Binding-site contacts:
Ligand atom C3'A contacts residue 2KH1 of chain 1.P at 3.8 Å.
Ligand atom O4'A contacts residue ILE144 of chain 1.C at 3.6 Å.
Ligand atom C4B contacts residue ILE137 of chain 1.C at 3.6 Å (hydrophobic).
Ligand atom C4'B contacts residue SER202 of chain 1.C at 3.8 Å.
Ligand atom C4A contacts residue 2KH1 of chain 1.P at 3.4 Å.
Ligand atom C2A contacts residue VAL142 of chain 1.C at 3.8 Å (hydrophobic).
Ligand atom C6B contacts residue ALA140 of chain 1.C at 3.8 Å (hydrophobic).
Ligand atom C2'A contacts residue 2KH1 of chain 1.P at 3.7 Å.
Ligand atom C1'B contacts residue SER202 of chain 1.C at 3.6 Å.
Ligand atom O3'A contacts residue 2KH1 of chain 1.P at 3.3 Å (h-bond).
Ligand atom O3'B contacts residue SER202 of chain 1.C at 3.6 Å.
Ligand atom O3'A contacts residue ASP96 of chain 1.C at 3.1 Å (salt-bridge).
Ligand atom C5'A contacts residue ILE144 of chain 1.C at 3.9 Å (hydrophobic).
Ligand atom O2'A contacts residue PHE83 of chain 1.C at 3.9 Å.
Ligand atom C2A contacts residue 2KH1 of chain 1.P at 3.5 Å.
Ligand atom O3'A contacts residue ASP157 of chain 1.C at 3.7 Å.
Ligand atom O2B contacts residue ILE137 of chain 1.C at 3.8 Å.
Ligand atom C2A contacts residue ASN162 of chain 1.C at 3.5 Å.
Ligand atom O4B contacts residue THR139 of chain 1.C at 3.3 Å (h-bond).
Ligand atom O4'B contacts residue SER202 of chain 1.C at 3.5 Å.
Ligand atom C4'A contacts residue ILE144 of chain 1.C at 3.7 Å (hydrophobic).
Ligand atom C5B contacts residue THR139 of chain 1.C at 3.9 Å.
Ligand atom O2'A contacts residue ASP98 of chain 1.C at 2.6 Å (salt-bridge).
Ligand atom C5A contacts residue 2KH1 of chain 1.P at 3.5 Å.
Ligand atom N3A contacts residue VAL142 of chain 1.C at 3.6 Å.
Ligand atom C4'A contacts residue ASP157 of chain 1.C at 3.4 Å.
Ligand atom O2A contacts residue 2KH1 of chain 1.P at 3.5 Å (h-bond).
Ligand atom C4A contacts residue VAL142 of chain 1.C at 3.5 Å (hydrophobic).
Ligand atom O2A contacts residue ASN162 of chain 1.C at 2.5 Å (h-bond).
Ligand atom O3'A contacts residue ASP98 of chain 1.C at 3.0 Å (salt-bridge).
Ligand atom O4A contacts residue VAL142 of chain 1.C at 3.7 Å.
Ligand atom O2'A contacts residue ASP157 of chain 1.C at 3.6 Å.
Ligand atom O4A contacts residue 2KH1 of chain 1.P at 2.9 Å (h-bond).
Ligand atom N3A contacts residue 2KH1 of chain 1.P at 3.5 Å (h-bond).
Ligand atom O2 contacts residue ALA201 of chain 1.C at 3.4 Å.
Ligand atom C2'A contacts residue ASP98 of chain 1.C at 3.5 Å.
Ligand atom N3B contacts residue ILE137 of chain 1.C at 3.5 Å.
Ligand atom N3A contacts residue ASN162 of chain 1.C at 3.9 Å.
Ligand atom O2A contacts residue PHE83 of chain 1.C at 3.4 Å.
Ligand atom C3'A contacts residue ASP98 of chain 1.C at 3.8 Å.

Sequence of chain 1.C:
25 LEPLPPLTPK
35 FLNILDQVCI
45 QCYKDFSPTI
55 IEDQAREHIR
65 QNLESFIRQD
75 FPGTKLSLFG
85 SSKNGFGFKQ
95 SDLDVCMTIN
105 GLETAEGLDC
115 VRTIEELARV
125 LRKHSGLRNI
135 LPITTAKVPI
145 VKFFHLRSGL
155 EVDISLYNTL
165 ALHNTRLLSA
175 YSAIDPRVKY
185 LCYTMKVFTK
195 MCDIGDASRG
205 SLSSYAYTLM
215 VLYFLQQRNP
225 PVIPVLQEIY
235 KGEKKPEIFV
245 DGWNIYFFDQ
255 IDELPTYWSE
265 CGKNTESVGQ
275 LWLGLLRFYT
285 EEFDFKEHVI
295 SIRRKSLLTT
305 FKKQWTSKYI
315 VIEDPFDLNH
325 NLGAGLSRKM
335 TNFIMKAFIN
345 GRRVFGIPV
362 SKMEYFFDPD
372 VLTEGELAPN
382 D

This protein binds this small molecule.
Small molecule (SMILES): O=c1ccn([C@@H]2O[C@H](CO[P](=O)(O)O[C@H]3[C@@H](O)[C@H](n4ccc(=O)[nH]c4=O)O[C@@H]3CO)[C@@H](O)[C@H]2O)c(=O)[nH]1